Binding-site contacts:
Ligand atom O4 contacts residue ARG165 of chain 1.F at 3.2 Å (salt-bridge).
Ligand atom C1' contacts residue SO41 of chain 1.QA at 3.5 Å.
Ligand atom C5 contacts residue THR92 of chain 1.F at 3.5 Å.
Ligand atom O2 contacts residue URA1 of chain 1.SA at 0.4 Å (h-bond).
Ligand atom O2' contacts residue GLU193 of chain 1.F at 3.2 Å.
Ligand atom N1 contacts residue URA1 of chain 1.SA at 0.7 Å (h-bond).
Ligand atom O4 contacts residue GLN163 of chain 1.F at 3.6 Å (h-bond).
Ligand atom C6 contacts residue THR91 of chain 1.F at 3.6 Å.
Ligand atom O5' contacts residue HIS5 of chain 1.E at 2.6 Å (h-bond).
Ligand atom C2' contacts residue MET194 of chain 1.F at 3.6 Å (hydrophobic).
Ligand atom C4 contacts residue URA1 of chain 1.SA at 0.6 Å.
Ligand atom O2' contacts residue ARG88 of chain 1.F at 3.3 Å (salt-bridge).
Ligand atom O4' contacts residue THR91 of chain 1.F at 3.1 Å (h-bond).
Ligand atom C6 contacts residue THR92 of chain 1.F at 3.7 Å.
Ligand atom C2' contacts residue SO41 of chain 1.QA at 3.6 Å.
Ligand atom O2 contacts residue GLU193 of chain 1.F at 3.4 Å.
Ligand atom C4 contacts residue GLY93 of chain 1.F at 3.4 Å.
Ligand atom N3 contacts residue URA1 of chain 1.SA at 0.6 Å (h-bond).
Ligand atom O4' contacts residue URA1 of chain 1.SA at 2.9 Å (h-bond).
Ligand atom N1 contacts residue THR91 of chain 1.F at 3.5 Å (h-bond).
Ligand atom C6 contacts residue URA1 of chain 1.SA at 0.7 Å.
Ligand atom C3' contacts residue GLU195 of chain 1.F at 3.6 Å.
Ligand atom O2 contacts residue GLN163 of chain 1.F at 2.9 Å (h-bond).
Ligand atom O3' contacts residue GLU195 of chain 1.F at 2.6 Å (salt-bridge).
Ligand atom C2 contacts residue URA1 of chain 1.SA at 0.5 Å.
Ligand atom C2' contacts residue URA1 of chain 1.SA at 3.2 Å.
Ligand atom O5' contacts residue PHE159 of chain 1.F at 3.3 Å.
Ligand atom O2 contacts residue MET194 of chain 1.F at 3.3 Å.
Ligand atom O2' contacts residue SO41 of chain 1.QA at 3.2 Å (h-bond).
Ligand atom C5 contacts residue GLY93 of chain 1.F at 3.5 Å.
Ligand atom O2' contacts residue GLU195 of chain 1.F at 3.1 Å (salt-bridge).
Ligand atom C1' contacts residue THR91 of chain 1.F at 3.2 Å.
Ligand atom O2' contacts residue MET194 of chain 1.F at 2.9 Å (h-bond).
Ligand atom O4 contacts residue URA1 of chain 1.SA at 0.6 Å (h-bond).
Ligand atom N3 contacts residue GLN163 of chain 1.F at 3.1 Å (h-bond).
Ligand atom O3' contacts residue SO41 of chain 1.QA at 2.7 Å (h-bond).
Ligand atom C5 contacts residue URA1 of chain 1.SA at 0.7 Å.
Ligand atom C1' contacts residue URA1 of chain 1.SA at 2.2 Å.
Ligand atom C5' contacts residue HIS5 of chain 1.E at 3.2 Å.
Ligand atom O4 contacts residue GLY93 of chain 1.F at 3.4 Å.

This small molecule binds to this protein.
Small molecule (SMILES): O=c1ccn([C@@H]2O[C@H](CO)[C@@H](O)[C@H]2O)c(=O)[nH]1

Sequence of chain 1.E:
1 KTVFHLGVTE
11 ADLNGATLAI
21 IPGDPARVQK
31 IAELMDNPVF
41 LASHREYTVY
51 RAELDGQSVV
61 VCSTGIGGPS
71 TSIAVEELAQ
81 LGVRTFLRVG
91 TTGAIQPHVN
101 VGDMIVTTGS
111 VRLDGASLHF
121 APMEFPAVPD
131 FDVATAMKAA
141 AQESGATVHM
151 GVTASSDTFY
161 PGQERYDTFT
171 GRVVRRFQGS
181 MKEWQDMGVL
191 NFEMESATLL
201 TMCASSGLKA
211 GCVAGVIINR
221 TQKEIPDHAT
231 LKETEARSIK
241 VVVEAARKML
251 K

Sequence of chain 1.F:
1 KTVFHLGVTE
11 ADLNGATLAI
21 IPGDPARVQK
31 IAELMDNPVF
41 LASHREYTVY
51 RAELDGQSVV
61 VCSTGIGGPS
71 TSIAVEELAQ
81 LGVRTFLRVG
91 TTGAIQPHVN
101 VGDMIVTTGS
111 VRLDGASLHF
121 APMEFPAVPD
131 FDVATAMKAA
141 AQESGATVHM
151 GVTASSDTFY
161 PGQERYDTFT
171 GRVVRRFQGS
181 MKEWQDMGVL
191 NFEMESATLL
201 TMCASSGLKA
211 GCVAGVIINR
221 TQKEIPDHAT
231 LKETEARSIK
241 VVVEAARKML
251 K